Sequence of chain 1.H:
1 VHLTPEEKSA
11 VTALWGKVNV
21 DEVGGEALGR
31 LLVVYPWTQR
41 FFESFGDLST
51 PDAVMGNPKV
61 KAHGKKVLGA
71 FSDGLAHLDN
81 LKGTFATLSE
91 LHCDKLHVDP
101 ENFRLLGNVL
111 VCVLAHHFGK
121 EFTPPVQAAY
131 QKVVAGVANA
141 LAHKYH

Binding-site contacts:
Ligand atom C5 contacts residue LYS82 of chain 1.H at 3.5 Å.
Ligand atom O8 contacts residue LYS82 of chain 1.F at 2.1 Å (salt-bridge).
Ligand atom C7 contacts residue LYS82 of chain 1.F at 1.3 Å.
Ligand atom O3 contacts residue LYS82 of chain 1.H at 2.3 Å (salt-bridge).
Ligand atom O3 contacts residue ASN139 of chain 1.H at 4.3 Å.
Ligand atom C2 contacts residue LYS82 of chain 1.H at 1.3 Å.
Ligand atom C2 contacts residue ASN139 of chain 1.H at 4.4 Å.
Ligand atom C1 contacts residue LYS82 of chain 1.H at 2.3 Å.
Ligand atom C1 contacts residue LYS82 of chain 1.F at 3.5 Å.
Ligand atom C5 contacts residue LYS82 of chain 1.F at 2.4 Å.

The protein below binds the small molecule below.
Small molecule (SMILES): O=CC=CC=O

Sequence of chain 1.F:
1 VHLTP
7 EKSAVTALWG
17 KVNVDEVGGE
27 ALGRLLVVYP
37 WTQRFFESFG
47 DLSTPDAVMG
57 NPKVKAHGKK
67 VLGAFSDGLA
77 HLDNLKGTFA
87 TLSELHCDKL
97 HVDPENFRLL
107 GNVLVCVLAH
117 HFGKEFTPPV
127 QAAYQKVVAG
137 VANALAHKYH